This protein binds this small molecule.
Small molecule (SMILES): CC(=O)N[C@@H]1[C@@H](O)[C@H](O)[C@@H](CO)O[C@H]1O

Sequence of chain 1.I:
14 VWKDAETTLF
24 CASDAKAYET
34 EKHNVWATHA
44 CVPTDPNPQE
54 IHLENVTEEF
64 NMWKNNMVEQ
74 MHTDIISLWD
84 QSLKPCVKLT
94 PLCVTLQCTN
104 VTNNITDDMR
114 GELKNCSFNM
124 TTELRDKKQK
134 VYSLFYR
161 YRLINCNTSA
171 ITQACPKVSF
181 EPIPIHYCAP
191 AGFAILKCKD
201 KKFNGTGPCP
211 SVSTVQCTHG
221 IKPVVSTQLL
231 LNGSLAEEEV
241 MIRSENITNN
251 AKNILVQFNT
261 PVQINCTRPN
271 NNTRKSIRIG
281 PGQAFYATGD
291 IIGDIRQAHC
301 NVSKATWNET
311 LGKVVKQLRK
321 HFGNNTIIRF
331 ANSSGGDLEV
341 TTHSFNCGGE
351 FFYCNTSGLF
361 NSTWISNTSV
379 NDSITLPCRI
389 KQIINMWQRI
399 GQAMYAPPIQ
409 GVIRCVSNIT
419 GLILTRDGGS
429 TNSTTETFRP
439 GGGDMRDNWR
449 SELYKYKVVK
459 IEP

Binding-site contacts:
Ligand atom C5 contacts residue ASN416 of chain 1.I at 3.7 Å.
Ligand atom O7 contacts residue ASN416 of chain 1.I at 4.3 Å.
Ligand atom C4 contacts residue ASN416 of chain 1.I at 4.3 Å.
Ligand atom C7 contacts residue NAG1 of chain 1.AA at 4.1 Å.
Ligand atom C8 contacts residue ASN416 of chain 1.I at 4.3 Å.
Ligand atom C2 contacts residue ASN416 of chain 1.I at 2.5 Å.
Ligand atom C1 contacts residue PRO261 of chain 1.I at 4.1 Å (hydrophobic).
Ligand atom N2 contacts residue ASN416 of chain 1.I at 2.9 Å (h-bond).
Ligand atom C5 contacts residue PRO261 of chain 1.I at 4.5 Å (hydrophobic).
Ligand atom C1 contacts residue ASN416 of chain 1.I at 1.4 Å.
Ligand atom O6 contacts residue PRO261 of chain 1.I at 3.5 Å.
Ligand atom O5 contacts residue PRO261 of chain 1.I at 3.5 Å.
Ligand atom C8 contacts residue NAG1 of chain 1.AA at 3.2 Å.
Ligand atom O5 contacts residue ASN416 of chain 1.I at 2.4 Å (h-bond).
Ligand atom N2 contacts residue NAG1 of chain 1.AA at 3.9 Å.
Ligand atom C7 contacts residue ASN416 of chain 1.I at 3.6 Å.
Ligand atom C8 contacts residue ASN232 of chain 1.I at 4.2 Å.
Ligand atom C3 contacts residue ASN416 of chain 1.I at 3.8 Å.